Binding-site contacts:
Ligand atom C2 contacts residue PRO31 of chain 1.A at 3.8 Å (hydrophobic).
Ligand atom O contacts residue TYR44 of chain 1.A at 3.8 Å.
Ligand atom CL1 contacts residue TYR44 of chain 1.A at 4.0 Å.
Ligand atom C3 contacts residue THR87 of chain 1.A at 4.4 Å.
Ligand atom C3 contacts residue TYR86 of chain 1.A at 4.2 Å (hydrophobic).
Ligand atom C contacts residue PRO31 of chain 1.A at 3.5 Å (hydrophobic).
Ligand atom O contacts residue TYR86 of chain 1.A at 3.9 Å.
Ligand atom C5 contacts residue TYR86 of chain 1.A at 4.0 Å (hydrophobic).
Ligand atom CL1 contacts residue TYR86 of chain 1.A at 3.6 Å.
Ligand atom C1 contacts residue VAL36 of chain 1.A at 4.0 Å (hydrophobic).
Ligand atom C1 contacts residue PHE32 of chain 1.A at 4.4 Å (hydrophobic).
Ligand atom CL contacts residue ILE94 of chain 1.A at 3.9 Å.
Ligand atom C contacts residue VAL36 of chain 1.A at 3.6 Å (hydrophobic).
Ligand atom C contacts residue PHE32 of chain 1.A at 3.8 Å (hydrophobic).
Ligand atom O contacts residue VAL36 of chain 1.A at 4.1 Å.
Ligand atom C7 contacts residue TYR41 of chain 1.A at 3.6 Å (hydrophobic).
Ligand atom CL1 contacts residue VAL36 of chain 1.A at 3.8 Å.
Ligand atom C4 contacts residue TYR86 of chain 1.A at 4.3 Å (hydrophobic).
Ligand atom C6 contacts residue TYR41 of chain 1.A at 3.6 Å (hydrophobic).

Sequence of chain 1.A:
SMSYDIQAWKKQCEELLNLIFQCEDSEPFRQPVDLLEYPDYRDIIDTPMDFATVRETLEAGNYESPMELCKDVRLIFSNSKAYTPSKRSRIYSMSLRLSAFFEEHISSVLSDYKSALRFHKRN

The protein below binds the small molecule below.
Small molecule (SMILES): CC(=O)N(C)Cc1c(Cl)cccc1Cl